Sequence of chain 1.C:
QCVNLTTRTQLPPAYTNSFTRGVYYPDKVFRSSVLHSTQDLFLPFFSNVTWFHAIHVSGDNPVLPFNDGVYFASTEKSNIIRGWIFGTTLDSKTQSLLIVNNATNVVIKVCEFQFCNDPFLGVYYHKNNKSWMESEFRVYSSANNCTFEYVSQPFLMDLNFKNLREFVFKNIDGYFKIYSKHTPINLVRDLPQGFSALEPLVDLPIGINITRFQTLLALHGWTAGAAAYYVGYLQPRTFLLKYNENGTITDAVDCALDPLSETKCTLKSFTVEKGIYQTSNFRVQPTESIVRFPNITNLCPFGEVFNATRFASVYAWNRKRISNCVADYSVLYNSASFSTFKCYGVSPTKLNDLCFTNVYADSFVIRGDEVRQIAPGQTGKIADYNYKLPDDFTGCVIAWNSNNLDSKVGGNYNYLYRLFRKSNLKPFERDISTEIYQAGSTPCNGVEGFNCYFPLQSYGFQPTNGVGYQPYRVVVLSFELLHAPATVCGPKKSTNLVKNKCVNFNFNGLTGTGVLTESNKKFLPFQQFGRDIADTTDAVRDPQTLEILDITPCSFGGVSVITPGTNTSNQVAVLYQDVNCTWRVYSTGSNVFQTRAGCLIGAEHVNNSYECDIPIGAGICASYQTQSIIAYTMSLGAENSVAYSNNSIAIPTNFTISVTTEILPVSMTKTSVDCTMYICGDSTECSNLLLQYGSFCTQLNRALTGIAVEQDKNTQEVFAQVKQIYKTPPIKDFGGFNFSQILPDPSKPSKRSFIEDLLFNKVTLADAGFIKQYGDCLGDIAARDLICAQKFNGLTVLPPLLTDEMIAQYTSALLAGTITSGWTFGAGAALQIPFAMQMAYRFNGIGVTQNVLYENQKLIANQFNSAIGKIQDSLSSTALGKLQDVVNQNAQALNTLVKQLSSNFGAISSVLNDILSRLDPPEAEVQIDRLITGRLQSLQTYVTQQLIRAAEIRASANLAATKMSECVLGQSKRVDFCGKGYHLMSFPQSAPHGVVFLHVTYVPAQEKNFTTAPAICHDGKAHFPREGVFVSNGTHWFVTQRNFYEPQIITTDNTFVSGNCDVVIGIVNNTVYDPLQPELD

The small molecule below binds the protein below.
Small molecule (SMILES): CC(=O)N[C@@H]1[C@@H](O)[C@H](O)[C@@H](CO)O[C@H]1O

Binding-site contacts:
Ligand atom C6 contacts residue GLN804 of chain 1.C at 3.8 Å.
Ligand atom C5 contacts residue NAG1 of chain 1.SB at 3.6 Å.
Ligand atom C7 contacts residue ASN801 of chain 1.C at 4.1 Å.
Ligand atom C2 contacts residue ASN801 of chain 1.C at 2.7 Å.
Ligand atom C1 contacts residue ASN801 of chain 1.C at 1.4 Å.
Ligand atom C5 contacts residue ASN801 of chain 1.C at 3.5 Å.
Ligand atom C4 contacts residue ASN801 of chain 1.C at 4.3 Å.
Ligand atom O6 contacts residue GLN804 of chain 1.C at 2.4 Å (h-bond).
Ligand atom C3 contacts residue NAG1 of chain 1.SB at 3.7 Å.
Ligand atom O5 contacts residue ASN801 of chain 1.C at 2.3 Å (h-bond).
Ligand atom O4 contacts residue NAG1 of chain 1.SB at 1.6 Å.
Ligand atom O5 contacts residue SER803 of chain 1.C at 4.0 Å.
Ligand atom N2 contacts residue ASN801 of chain 1.C at 3.2 Å (h-bond).
Ligand atom C3 contacts residue ASN801 of chain 1.C at 3.9 Å.
Ligand atom C5 contacts residue SER803 of chain 1.C at 4.0 Å.
Ligand atom C4 contacts residue NAG1 of chain 1.SB at 2.7 Å.
Ligand atom O6 contacts residue SER803 of chain 1.C at 4.3 Å.
Ligand atom C6 contacts residue NAG1 of chain 1.SB at 3.7 Å.
Ligand atom C1 contacts residue SER803 of chain 1.C at 3.9 Å.
Ligand atom C8 contacts residue ASN801 of chain 1.C at 4.4 Å.
Ligand atom O6 contacts residue NAG1 of chain 1.SB at 3.8 Å.
Ligand atom O3 contacts residue NAG1 of chain 1.SB at 3.3 Å (h-bond).